The protein below binds the small molecule below.
Small molecule (SMILES): Nc1ncnc2c1ncn2[C@H]1C[C@H](O)[C@@H](COP(=O)(O)O)O1

Sequence of chain 3.A:
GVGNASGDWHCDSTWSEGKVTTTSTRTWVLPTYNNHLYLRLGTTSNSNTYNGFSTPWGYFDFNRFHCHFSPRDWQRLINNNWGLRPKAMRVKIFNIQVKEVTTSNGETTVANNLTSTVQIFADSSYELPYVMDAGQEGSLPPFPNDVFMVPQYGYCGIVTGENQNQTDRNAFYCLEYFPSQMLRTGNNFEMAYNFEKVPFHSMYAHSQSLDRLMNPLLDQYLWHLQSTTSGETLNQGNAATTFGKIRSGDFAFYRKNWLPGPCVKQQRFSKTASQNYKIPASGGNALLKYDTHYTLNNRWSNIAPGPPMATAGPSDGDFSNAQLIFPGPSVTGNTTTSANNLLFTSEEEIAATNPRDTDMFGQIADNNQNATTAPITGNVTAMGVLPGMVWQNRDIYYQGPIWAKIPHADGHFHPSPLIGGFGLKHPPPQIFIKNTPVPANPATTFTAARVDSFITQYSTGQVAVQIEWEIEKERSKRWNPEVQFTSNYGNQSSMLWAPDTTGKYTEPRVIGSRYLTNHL

Binding-site contacts:
Ligand atom C5 contacts residue SER629 of chain 3.A at 3.5 Å.
Ligand atom N7 contacts residue PRO412 of chain 3.A at 4.3 Å.
Ligand atom C5 contacts residue PRO628 of chain 3.A at 2.7 Å (hydrophobic).
Ligand atom N7 contacts residue PRO628 of chain 3.A at 3.3 Å (h-bond).
Ligand atom N6 contacts residue PHE635 of chain 3.A at 3.7 Å.
Ligand atom C8 contacts residue PRO628 of chain 3.A at 3.8 Å (hydrophobic).
Ligand atom C3' contacts residue HIS627 of chain 3.A at 4.3 Å.
Ligand atom N9 contacts residue PRO628 of chain 3.A at 3.7 Å.
Ligand atom C1' contacts residue HIS627 of chain 3.A at 4.3 Å.
Ligand atom O3' contacts residue PRO628 of chain 3.A at 4.1 Å.
Ligand atom N7 contacts residue SER629 of chain 3.A at 3.1 Å (h-bond).
Ligand atom C1' contacts residue PRO628 of chain 3.A at 3.9 Å (hydrophobic).
Ligand atom C4 contacts residue PRO628 of chain 3.A at 3.0 Å (hydrophobic).
Ligand atom C6 contacts residue SER629 of chain 3.A at 3.5 Å.
Ligand atom C8 contacts residue SER629 of chain 3.A at 4.2 Å.
Ligand atom N6 contacts residue PRO628 of chain 3.A at 3.4 Å (h-bond).
Ligand atom C2 contacts residue PRO412 of chain 3.A at 4.3 Å (hydrophobic).
Ligand atom N6 contacts residue SER629 of chain 3.A at 3.0 Å (h-bond).
Ligand atom N1 contacts residue GLY636 of chain 3.A at 2.9 Å (h-bond).
Ligand atom C6 contacts residue PRO628 of chain 3.A at 2.8 Å (hydrophobic).
Ligand atom C2 contacts residue PRO628 of chain 3.A at 3.5 Å (hydrophobic).
Ligand atom N3 contacts residue PRO412 of chain 3.A at 4.3 Å.
Ligand atom N7 contacts residue HIS627 of chain 3.A at 4.1 Å.
Ligand atom C4 contacts residue PRO412 of chain 3.A at 4.1 Å (hydrophobic).
Ligand atom C8 contacts residue HIS627 of chain 3.A at 3.5 Å.
Ligand atom N7 contacts residue ASN606 of chain 3.A at 4.2 Å.
Ligand atom C2' contacts residue HIS627 of chain 3.A at 3.2 Å.
Ligand atom N3 contacts residue PRO628 of chain 3.A at 3.5 Å (h-bond).
Ligand atom C6 contacts residue GLY636 of chain 3.A at 3.6 Å.
Ligand atom C2' contacts residue PRO628 of chain 3.A at 3.6 Å (hydrophobic).
Ligand atom N1 contacts residue VAL411 of chain 3.A at 4.3 Å.
Ligand atom N1 contacts residue PRO628 of chain 3.A at 3.2 Å (h-bond).
Ligand atom C5 contacts residue PRO412 of chain 3.A at 4.2 Å (hydrophobic).
Ligand atom N9 contacts residue HIS627 of chain 3.A at 4.3 Å.
Ligand atom N9 contacts residue PRO412 of chain 3.A at 4.2 Å.
Ligand atom C8 contacts residue PRO412 of chain 3.A at 4.3 Å (hydrophobic).
Ligand atom C2 contacts residue GLY636 of chain 3.A at 3.2 Å.
Ligand atom C6 contacts residue PRO412 of chain 3.A at 4.3 Å (hydrophobic).
Ligand atom N6 contacts residue GLY636 of chain 3.A at 3.2 Å (h-bond).
Ligand atom N6 contacts residue GLY634 of chain 3.A at 3.8 Å.